Sequence of chain 1.B:
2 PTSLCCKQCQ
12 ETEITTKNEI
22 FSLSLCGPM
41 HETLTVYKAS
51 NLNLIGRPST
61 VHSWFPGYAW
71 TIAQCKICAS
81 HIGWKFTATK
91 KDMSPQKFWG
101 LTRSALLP

The protein below binds the small molecule below.
Small molecule (SMILES): O=C1CC[C@H](N2C(=O)c3ccccc3C2=O)C(=O)N1

Binding-site contacts:
Ligand atom N03 contacts residue TRP70 of chain 1.B at 4.0 Å.
Ligand atom O01 contacts residue HIS62 of chain 1.B at 3.4 Å.
Ligand atom C04 contacts residue TRP64 of chain 1.B at 3.5 Å (hydrophobic).
Ligand atom C04 contacts residue PHE86 of chain 1.B at 4.2 Å (hydrophobic).
Ligand atom C06 contacts residue PHE86 of chain 1.B at 4.2 Å (hydrophobic).
Ligand atom C3 contacts residue TRP70 of chain 1.B at 4.4 Å (hydrophobic).
Ligand atom N03 contacts residue HIS62 of chain 1.B at 2.9 Å (h-bond).
Ligand atom O18 contacts residue TRP70 of chain 1.B at 3.6 Å.
Ligand atom N03 contacts residue SER63 of chain 1.B at 4.0 Å.
Ligand atom O16 contacts residue TRP64 of chain 1.B at 4.1 Å.
Ligand atom C04 contacts residue TRP70 of chain 1.B at 3.5 Å (hydrophobic).
Ligand atom O16 contacts residue TRP84 of chain 1.B at 3.9 Å.
Ligand atom O05 contacts residue SER63 of chain 1.B at 3.4 Å.
Ligand atom N03 contacts residue TRP64 of chain 1.B at 3.2 Å (h-bond).
Ligand atom C08 contacts residue TRP64 of chain 1.B at 3.5 Å (hydrophobic).
Ligand atom O01 contacts residue TRP64 of chain 1.B at 3.2 Å (h-bond).
Ligand atom C04 contacts residue SER63 of chain 1.B at 4.1 Å.
Ligand atom N09 contacts residue TRP64 of chain 1.B at 4.5 Å.
Ligand atom C07 contacts residue TRP84 of chain 1.B at 3.6 Å (hydrophobic).
Ligand atom O18 contacts residue HIS62 of chain 1.B at 3.9 Å.
Ligand atom O05 contacts residue TRP64 of chain 1.B at 3.0 Å (h-bond).
Ligand atom C02 contacts residue HIS62 of chain 1.B at 3.6 Å.
Ligand atom O18 contacts residue VAL61 of chain 1.B at 3.8 Å.
Ligand atom C07 contacts residue TRP70 of chain 1.B at 3.5 Å (hydrophobic).
Ligand atom O05 contacts residue HIS62 of chain 1.B at 3.9 Å.
Ligand atom C04 contacts residue HIS62 of chain 1.B at 3.9 Å.
Ligand atom N03 contacts residue VAL61 of chain 1.B at 4.3 Å.
Ligand atom O05 contacts residue PHE86 of chain 1.B at 3.3 Å.
Ligand atom C08 contacts residue TRP84 of chain 1.B at 4.5 Å (hydrophobic).
Ligand atom C06 contacts residue TRP64 of chain 1.B at 4.1 Å (hydrophobic).
Ligand atom C06 contacts residue TRP70 of chain 1.B at 3.5 Å (hydrophobic).
Ligand atom C02 contacts residue TRP64 of chain 1.B at 3.3 Å (hydrophobic).
Ligand atom C06 contacts residue TRP84 of chain 1.B at 3.7 Å (hydrophobic).
Ligand atom O05 contacts residue TRP70 of chain 1.B at 3.4 Å.